Binding-site contacts:
Ligand atom C3 contacts residue ASN246 of chain 1.H at 3.8 Å.
Ligand atom C2 contacts residue ASN246 of chain 1.H at 2.4 Å.
Ligand atom O7 contacts residue THR248 of chain 1.H at 4.3 Å.
Ligand atom C5 contacts residue ASN246 of chain 1.H at 3.7 Å.
Ligand atom C4 contacts residue ASN246 of chain 1.H at 4.2 Å.
Ligand atom C8 contacts residue ASN246 of chain 1.H at 4.3 Å.
Ligand atom O7 contacts residue ASN246 of chain 1.H at 4.0 Å.
Ligand atom C1 contacts residue ASN246 of chain 1.H at 1.4 Å.
Ligand atom C8 contacts residue ASN249 of chain 1.H at 4.5 Å.
Ligand atom N2 contacts residue ASN246 of chain 1.H at 2.8 Å (h-bond).
Ligand atom C7 contacts residue ASN246 of chain 1.H at 3.6 Å.
Ligand atom O5 contacts residue ASN246 of chain 1.H at 2.4 Å (h-bond).

Sequence of chain 1.H:
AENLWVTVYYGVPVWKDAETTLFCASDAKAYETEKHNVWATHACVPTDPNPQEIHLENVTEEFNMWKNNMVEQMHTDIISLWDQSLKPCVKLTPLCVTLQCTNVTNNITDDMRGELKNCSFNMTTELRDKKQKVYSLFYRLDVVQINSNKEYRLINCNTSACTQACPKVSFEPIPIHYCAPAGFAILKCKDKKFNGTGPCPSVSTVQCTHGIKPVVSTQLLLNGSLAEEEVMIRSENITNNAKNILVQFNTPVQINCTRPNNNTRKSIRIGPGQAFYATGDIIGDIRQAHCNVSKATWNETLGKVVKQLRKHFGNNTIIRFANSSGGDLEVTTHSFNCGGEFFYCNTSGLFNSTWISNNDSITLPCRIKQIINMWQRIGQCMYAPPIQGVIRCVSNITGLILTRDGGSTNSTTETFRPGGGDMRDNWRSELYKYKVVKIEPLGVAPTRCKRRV

The protein below binds the small molecule below.
Small molecule (SMILES): CC(=O)N[C@@H]1[C@@H](O)[C@H](O)[C@@H](CO)O[C@H]1O